The small molecule below binds the protein below.
Small molecule (SMILES): CC(=O)N[C@@H]1[C@@H](O)[C@H](O)[C@@H](CO)O[C@H]1O

Sequence of chain 1.A:
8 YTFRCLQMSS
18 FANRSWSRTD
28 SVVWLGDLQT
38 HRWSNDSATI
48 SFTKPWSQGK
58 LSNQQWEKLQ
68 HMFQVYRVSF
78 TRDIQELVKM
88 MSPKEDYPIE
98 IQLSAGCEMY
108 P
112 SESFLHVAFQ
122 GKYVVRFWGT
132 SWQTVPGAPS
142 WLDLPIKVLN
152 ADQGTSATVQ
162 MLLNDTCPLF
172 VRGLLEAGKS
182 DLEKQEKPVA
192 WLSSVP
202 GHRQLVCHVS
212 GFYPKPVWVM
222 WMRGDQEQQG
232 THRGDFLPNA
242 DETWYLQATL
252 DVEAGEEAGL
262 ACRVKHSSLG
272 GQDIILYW

Binding-site contacts:
Ligand atom C7 contacts residue ASN20 of chain 1.A at 3.0 Å.
Ligand atom C5 contacts residue ASN20 of chain 1.A at 3.6 Å.
Ligand atom N2 contacts residue SER22 of chain 1.A at 4.4 Å.
Ligand atom N2 contacts residue ASN20 of chain 1.A at 2.9 Å (h-bond).
Ligand atom O4 contacts residue TRP23 of chain 1.A at 4.2 Å.
Ligand atom O5 contacts residue ALA19 of chain 1.A at 3.9 Å.
Ligand atom C3 contacts residue ASN20 of chain 1.A at 3.8 Å.
Ligand atom O5 contacts residue ASN20 of chain 1.A at 2.3 Å (h-bond).
Ligand atom O6 contacts residue TRP23 of chain 1.A at 4.0 Å.
Ligand atom C1 contacts residue ASN20 of chain 1.A at 1.4 Å.
Ligand atom C5 contacts residue TRP23 of chain 1.A at 3.8 Å (hydrophobic).
Ligand atom C7 contacts residue SER22 of chain 1.A at 4.4 Å.
Ligand atom C5 contacts residue ALA19 of chain 1.A at 4.3 Å (hydrophobic).
Ligand atom C1 contacts residue TRP23 of chain 1.A at 3.9 Å (hydrophobic).
Ligand atom C6 contacts residue ALA19 of chain 1.A at 3.7 Å (hydrophobic).
Ligand atom O7 contacts residue ASN20 of chain 1.A at 3.5 Å (h-bond).
Ligand atom C8 contacts residue ASN20 of chain 1.A at 3.4 Å.
Ligand atom C8 contacts residue SER22 of chain 1.A at 3.3 Å.
Ligand atom O5 contacts residue TRP23 of chain 1.A at 3.9 Å.
Ligand atom C4 contacts residue ASN20 of chain 1.A at 4.2 Å.
Ligand atom O6 contacts residue ALA19 of chain 1.A at 4.5 Å.
Ligand atom C6 contacts residue TRP23 of chain 1.A at 4.3 Å (hydrophobic).
Ligand atom C2 contacts residue ASN20 of chain 1.A at 2.4 Å.